Binding-site contacts:
Ligand atom C2 contacts residue ASN115 of chain 1.B at 2.5 Å.
Ligand atom O7 contacts residue GLU111 of chain 1.B at 2.9 Å (salt-bridge).
Ligand atom C7 contacts residue ASN115 of chain 1.B at 3.3 Å.
Ligand atom O7 contacts residue LYS107 of chain 1.B at 3.9 Å.
Ligand atom N2 contacts residue GLU111 of chain 1.B at 3.8 Å.
Ligand atom N2 contacts residue ASN115 of chain 1.B at 2.9 Å (h-bond).
Ligand atom C1 contacts residue ASN115 of chain 1.B at 1.4 Å.
Ligand atom C1 contacts residue GLU114 of chain 1.B at 4.5 Å.
Ligand atom C8 contacts residue ASN115 of chain 1.B at 3.3 Å.
Ligand atom O5 contacts residue ASN115 of chain 1.B at 2.4 Å (h-bond).
Ligand atom C4 contacts residue ASN115 of chain 1.B at 4.3 Å.
Ligand atom C7 contacts residue GLU111 of chain 1.B at 3.9 Å.
Ligand atom C3 contacts residue ASN115 of chain 1.B at 3.8 Å.
Ligand atom O7 contacts residue ASN115 of chain 1.B at 4.0 Å.
Ligand atom C5 contacts residue ASN115 of chain 1.B at 3.7 Å.

Sequence of chain 1.B:
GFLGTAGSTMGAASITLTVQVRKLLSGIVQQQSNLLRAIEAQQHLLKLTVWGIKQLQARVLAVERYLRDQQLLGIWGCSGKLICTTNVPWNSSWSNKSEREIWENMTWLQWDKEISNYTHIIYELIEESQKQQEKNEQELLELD

A protein and the small-molecule ligand that binds it are described below.
Small molecule (SMILES): CC(=O)N[C@@H]1[C@@H](O)[C@H](O)[C@@H](CO)O[C@H]1O